Binding-site contacts:
Ligand atom N2 contacts residue ASN1134 of chain 1.C at 2.9 Å (h-bond).
Ligand atom C4 contacts residue ASN1134 of chain 1.C at 4.2 Å.
Ligand atom O5 contacts residue ASN1134 of chain 1.C at 2.4 Å (h-bond).
Ligand atom O7 contacts residue ASN1134 of chain 1.C at 3.8 Å.
Ligand atom C2 contacts residue ASN1134 of chain 1.C at 2.4 Å.
Ligand atom C1 contacts residue ASN1134 of chain 1.C at 1.4 Å.
Ligand atom C5 contacts residue ASN1134 of chain 1.C at 3.7 Å.
Ligand atom C7 contacts residue ASN1134 of chain 1.C at 3.6 Å.
Ligand atom O6 contacts residue ASN1134 of chain 1.C at 4.5 Å.
Ligand atom C3 contacts residue ASN1134 of chain 1.C at 3.8 Å.

The small molecule below binds the protein below.
Small molecule (SMILES): CC(=O)N[C@@H]1[C@@H](O)[C@H](O)[C@@H](CO)O[C@H]1O

Sequence of chain 1.C:
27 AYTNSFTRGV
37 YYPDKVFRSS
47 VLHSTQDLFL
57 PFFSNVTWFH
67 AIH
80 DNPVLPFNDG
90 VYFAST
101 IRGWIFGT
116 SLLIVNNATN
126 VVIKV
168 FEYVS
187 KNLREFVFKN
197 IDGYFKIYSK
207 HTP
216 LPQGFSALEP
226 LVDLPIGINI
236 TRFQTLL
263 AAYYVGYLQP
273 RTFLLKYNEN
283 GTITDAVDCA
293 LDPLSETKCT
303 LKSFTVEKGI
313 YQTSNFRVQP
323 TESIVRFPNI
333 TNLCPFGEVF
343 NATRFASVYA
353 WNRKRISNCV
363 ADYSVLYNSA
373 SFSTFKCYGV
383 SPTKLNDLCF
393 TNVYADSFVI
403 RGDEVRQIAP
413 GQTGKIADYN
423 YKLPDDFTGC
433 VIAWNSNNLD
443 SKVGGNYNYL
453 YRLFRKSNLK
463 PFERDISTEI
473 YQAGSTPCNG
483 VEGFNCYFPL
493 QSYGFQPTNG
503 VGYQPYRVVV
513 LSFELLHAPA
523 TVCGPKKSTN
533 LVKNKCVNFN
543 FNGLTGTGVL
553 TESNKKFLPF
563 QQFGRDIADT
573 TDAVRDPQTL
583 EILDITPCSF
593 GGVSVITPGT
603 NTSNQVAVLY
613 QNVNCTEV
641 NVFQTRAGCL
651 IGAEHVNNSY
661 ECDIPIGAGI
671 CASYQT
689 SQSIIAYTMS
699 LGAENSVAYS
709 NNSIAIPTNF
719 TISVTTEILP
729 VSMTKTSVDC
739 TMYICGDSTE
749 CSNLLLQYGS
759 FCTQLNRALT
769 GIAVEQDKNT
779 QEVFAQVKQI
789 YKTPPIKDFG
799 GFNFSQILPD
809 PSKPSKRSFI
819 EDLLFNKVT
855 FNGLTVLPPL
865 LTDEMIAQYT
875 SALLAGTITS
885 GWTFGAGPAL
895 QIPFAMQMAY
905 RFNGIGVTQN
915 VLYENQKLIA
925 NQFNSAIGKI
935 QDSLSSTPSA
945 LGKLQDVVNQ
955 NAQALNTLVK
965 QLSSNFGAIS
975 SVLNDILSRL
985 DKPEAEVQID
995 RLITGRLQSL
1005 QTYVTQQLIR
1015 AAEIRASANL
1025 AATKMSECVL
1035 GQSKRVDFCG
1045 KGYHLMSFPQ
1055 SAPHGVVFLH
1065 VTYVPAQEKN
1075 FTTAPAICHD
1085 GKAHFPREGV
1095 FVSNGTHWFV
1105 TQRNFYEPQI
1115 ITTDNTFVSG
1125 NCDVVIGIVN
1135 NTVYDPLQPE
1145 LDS